Binding-site contacts:
Ligand atom C1 contacts residue THR156 of chain 2.E at 3.6 Å.
Ligand atom O5 contacts residue ASN154 of chain 2.E at 4.0 Å.
Ligand atom C7 contacts residue THR156 of chain 2.E at 3.9 Å.
Ligand atom C8 contacts residue THR156 of chain 2.E at 4.0 Å.
Ligand atom C2 contacts residue ASN154 of chain 2.E at 3.5 Å.
Ligand atom C1 contacts residue ASN154 of chain 2.E at 3.4 Å.
Ligand atom C2 contacts residue THR156 of chain 2.E at 4.2 Å.
Ligand atom N2 contacts residue ASN154 of chain 2.E at 3.8 Å.
Ligand atom C6 contacts residue MET151 of chain 2.E at 4.5 Å (hydrophobic).
Ligand atom N2 contacts residue THR156 of chain 2.E at 3.6 Å (h-bond).
Ligand atom O6 contacts residue MET151 of chain 2.E at 3.4 Å.
Ligand atom C7 contacts residue ASN154 of chain 2.E at 3.3 Å.
Ligand atom O7 contacts residue ASN154 of chain 2.E at 2.6 Å (h-bond).
Ligand atom C8 contacts residue ASN154 of chain 2.E at 3.6 Å.

Sequence of chain 2.E:
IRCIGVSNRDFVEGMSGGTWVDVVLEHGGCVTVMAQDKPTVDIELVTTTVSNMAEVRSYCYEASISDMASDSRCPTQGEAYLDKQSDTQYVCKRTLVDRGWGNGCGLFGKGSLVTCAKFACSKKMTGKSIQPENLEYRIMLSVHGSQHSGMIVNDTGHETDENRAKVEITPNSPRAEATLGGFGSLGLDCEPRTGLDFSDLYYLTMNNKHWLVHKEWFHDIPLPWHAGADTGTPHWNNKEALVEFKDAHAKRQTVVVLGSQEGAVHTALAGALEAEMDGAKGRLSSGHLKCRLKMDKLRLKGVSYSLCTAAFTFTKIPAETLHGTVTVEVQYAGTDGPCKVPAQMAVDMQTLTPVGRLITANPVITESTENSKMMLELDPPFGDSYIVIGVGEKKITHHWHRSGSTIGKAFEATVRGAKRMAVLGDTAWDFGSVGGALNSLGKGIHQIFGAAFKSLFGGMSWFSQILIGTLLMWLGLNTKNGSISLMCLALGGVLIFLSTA

The protein below binds the small molecule below.
Small molecule (SMILES): CC(=O)N[C@H]1[C@H](O[C@H]2[C@H](O)[C@@H](NC(C)=O)CO[C@@H]2CO)O[C@H](CO)[C@@H](O)[C@@H]1O